This small molecule binds to this protein.
Small molecule (SMILES): Cc1cccc(O)c1

Sequence of chain 3.B:
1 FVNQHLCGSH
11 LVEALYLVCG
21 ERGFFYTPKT

Sequence of chain 3.D:
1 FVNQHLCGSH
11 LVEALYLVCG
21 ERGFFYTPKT

Binding-site contacts:
Ligand atom C7 contacts residue LEU17 of chain 3.B at 3.5 Å (hydrophobic).
Ligand atom C4 contacts residue HIS5 of chain 3.D at 3.9 Å.
Ligand atom O1 contacts residue CYS6 of chain 1.C at 2.7 Å (h-bond).
Ligand atom C4 contacts residue HIS10 of chain 1.D at 3.7 Å.
Ligand atom C3 contacts residue LEU11 of chain 1.D at 4.3 Å (hydrophobic).
Ligand atom C5 contacts residue CYS6 of chain 1.C at 4.4 Å (hydrophobic).
Ligand atom C6 contacts residue LEU6 of chain 3.D at 4.3 Å (hydrophobic).
Ligand atom O1 contacts residue CYS11 of chain 1.C at 2.6 Å (h-bond).
Ligand atom C5 contacts residue LEU11 of chain 1.D at 3.6 Å (hydrophobic).
Ligand atom C6 contacts residue HIS5 of chain 3.D at 4.0 Å.
Ligand atom C6 contacts residue CYS7 of chain 1.D at 4.2 Å (hydrophobic).
Ligand atom C5 contacts residue CYS7 of chain 1.D at 4.2 Å (hydrophobic).
Ligand atom C6 contacts residue LEU11 of chain 1.D at 3.7 Å (hydrophobic).
Ligand atom C1 contacts residue HIS5 of chain 3.D at 4.2 Å.
Ligand atom C4 contacts residue LEU6 of chain 3.D at 4.1 Å (hydrophobic).
Ligand atom C2 contacts residue LEU11 of chain 1.D at 4.4 Å (hydrophobic).
Ligand atom C1 contacts residue CYS6 of chain 1.C at 3.3 Å (hydrophobic).
Ligand atom C4 contacts residue LEU11 of chain 1.D at 3.9 Å (hydrophobic).
Ligand atom C5 contacts residue HIS10 of chain 1.D at 4.1 Å.
Ligand atom C7 contacts residue HIS5 of chain 3.D at 4.0 Å.
Ligand atom C7 contacts residue ALA14 of chain 1.D at 3.6 Å (hydrophobic).
Ligand atom C3 contacts residue HIS5 of chain 3.D at 3.7 Å.
Ligand atom C2 contacts residue CYS11 of chain 1.C at 3.6 Å (hydrophobic).
Ligand atom C2 contacts residue LEU16 of chain 1.C at 4.3 Å (hydrophobic).
Ligand atom C1 contacts residue CYS11 of chain 1.C at 3.7 Å (hydrophobic).
Ligand atom C6 contacts residue CYS6 of chain 1.C at 3.1 Å (hydrophobic).
Ligand atom C7 contacts residue LEU16 of chain 1.C at 3.8 Å (hydrophobic).
Ligand atom C2 contacts residue HIS5 of chain 3.D at 3.9 Å.
Ligand atom C5 contacts residue HIS5 of chain 3.D at 3.9 Å.
Ligand atom C1 contacts residue LEU11 of chain 1.D at 4.2 Å (hydrophobic).
Ligand atom C6 contacts residue VAL2 of chain 3.D at 4.5 Å (hydrophobic).
Ligand atom C3 contacts residue LEU16 of chain 1.C at 4.5 Å (hydrophobic).
Ligand atom C5 contacts residue LEU6 of chain 3.D at 3.4 Å (hydrophobic).
Ligand atom O1 contacts residue ILE10 of chain 1.C at 3.4 Å.
Ligand atom C1 contacts residue ILE10 of chain 1.C at 4.4 Å (hydrophobic).
Ligand atom O1 contacts residue SER9 of chain 1.C at 3.4 Å (h-bond).

Sequence of chain 1.D:
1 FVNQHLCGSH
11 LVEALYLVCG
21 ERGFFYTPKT

Sequence of chain 1.C:
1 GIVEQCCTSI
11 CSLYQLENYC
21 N